Binding-site contacts:
Ligand atom CA contacts residue TYR96 of chain 1.C at 4.1 Å (hydrophobic).
Ligand atom OXT contacts residue THR258 of chain 1.C at 3.4 Å (h-bond).
Ligand atom CB2 contacts residue PHE37 of chain 1.C at 4.0 Å (hydrophobic).
Ligand atom OXT contacts residue ALA259 of chain 1.C at 3.0 Å (h-bond).
Ligand atom N contacts residue LYS160 of chain 1.C at 3.7 Å.
Ligand atom N contacts residue TYR165 of chain 1.C at 4.2 Å.
Ligand atom C contacts residue TYR96 of chain 1.C at 3.8 Å (hydrophobic).
Ligand atom C contacts residue PLP1 of chain 1.H at 3.1 Å.
Ligand atom CD2 contacts residue VAL110 of chain 2.C at 4.5 Å (hydrophobic).
Ligand atom O contacts residue ALA259 of chain 1.C at 3.7 Å.
Ligand atom CB2 contacts residue GLY39 of chain 1.C at 4.1 Å.
Ligand atom CD2 contacts residue TYR130 of chain 1.C at 3.9 Å (hydrophobic).
Ligand atom N contacts residue GLY197 of chain 1.C at 3.7 Å.
Ligand atom O contacts residue TYR96 of chain 1.C at 2.9 Å (h-bond).
Ligand atom OXT contacts residue PLP1 of chain 1.H at 3.2 Å.
Ligand atom O contacts residue GLY39 of chain 1.C at 3.6 Å.
Ligand atom CB1 contacts residue PLP1 of chain 1.H at 3.7 Å.
Ligand atom CB2 contacts residue TYR96 of chain 1.C at 3.9 Å (hydrophobic).
Ligand atom CD1 contacts residue TRP127 of chain 1.C at 4.0 Å (hydrophobic).
Ligand atom CD1 contacts residue MET108 of chain 2.C at 4.1 Å (hydrophobic).
Ligand atom CA contacts residue PLP1 of chain 1.H at 2.5 Å.
Ligand atom N contacts residue PLP1 of chain 1.H at 1.4 Å.
Ligand atom C contacts residue ALA259 of chain 1.C at 3.7 Å (hydrophobic).
Ligand atom CB2 contacts residue LYS160 of chain 1.C at 3.3 Å.
Ligand atom CA contacts residue LYS160 of chain 1.C at 4.1 Å.
Ligand atom CG contacts residue TYR130 of chain 1.C at 4.4 Å (hydrophobic).
Ligand atom CB1 contacts residue TYR96 of chain 1.C at 3.9 Å (hydrophobic).
Ligand atom CD1 contacts residue TYR32 of chain 2.C at 3.8 Å (hydrophobic).
Ligand atom CD2 contacts residue PLP1 of chain 1.H at 4.3 Å.
Ligand atom CD1 contacts residue TYR130 of chain 1.C at 4.0 Å (hydrophobic).
Ligand atom O contacts residue THR258 of chain 1.C at 3.4 Å.
Ligand atom OXT contacts residue GLY257 of chain 1.C at 4.2 Å.
Ligand atom OXT contacts residue GLY197 of chain 1.C at 4.4 Å.
Ligand atom CD2 contacts residue GLY197 of chain 1.C at 3.5 Å.
Ligand atom OXT contacts residue ALA260 of chain 1.C at 4.5 Å.
Ligand atom CB2 contacts residue PLP1 of chain 1.H at 3.0 Å.
Ligand atom C contacts residue THR258 of chain 1.C at 4.0 Å.
Ligand atom CG contacts residue ALA259 of chain 1.C at 4.2 Å (hydrophobic).
Ligand atom CD1 contacts residue VAL110 of chain 2.C at 4.1 Å (hydrophobic).
Ligand atom O contacts residue PLP1 of chain 1.H at 4.1 Å.

Sequence of chain 2.C:
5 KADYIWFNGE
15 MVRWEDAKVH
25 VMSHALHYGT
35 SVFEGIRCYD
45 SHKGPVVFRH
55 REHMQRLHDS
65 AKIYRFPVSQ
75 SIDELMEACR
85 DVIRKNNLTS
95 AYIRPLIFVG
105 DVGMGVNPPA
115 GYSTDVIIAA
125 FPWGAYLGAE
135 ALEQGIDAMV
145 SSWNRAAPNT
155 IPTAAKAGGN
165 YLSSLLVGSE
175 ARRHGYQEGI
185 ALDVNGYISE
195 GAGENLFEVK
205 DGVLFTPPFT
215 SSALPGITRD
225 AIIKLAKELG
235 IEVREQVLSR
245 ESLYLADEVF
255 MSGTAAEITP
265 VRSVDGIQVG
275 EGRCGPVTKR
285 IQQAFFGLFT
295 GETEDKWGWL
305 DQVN

Sequence of chain 1.C:
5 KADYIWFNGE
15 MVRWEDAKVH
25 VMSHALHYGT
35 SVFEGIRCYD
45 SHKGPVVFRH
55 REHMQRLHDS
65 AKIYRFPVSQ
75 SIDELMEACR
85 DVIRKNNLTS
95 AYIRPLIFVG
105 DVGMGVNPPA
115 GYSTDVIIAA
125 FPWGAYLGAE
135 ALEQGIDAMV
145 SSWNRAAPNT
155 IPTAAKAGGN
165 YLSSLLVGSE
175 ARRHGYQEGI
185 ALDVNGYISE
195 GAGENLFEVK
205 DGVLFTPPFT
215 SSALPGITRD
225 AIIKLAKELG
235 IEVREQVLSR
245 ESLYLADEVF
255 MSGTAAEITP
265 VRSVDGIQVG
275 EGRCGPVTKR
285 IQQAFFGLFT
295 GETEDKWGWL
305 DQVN

A protein and the small-molecule ligand that binds it are described below.
Small molecule (SMILES): CC(C)C[C@](C)(N)C(=O)O